The small molecule below binds the protein below.
Small molecule (SMILES): Nc1nc2c(ncn2[C@@H]2O[C@H](CO[P](=O)(O)O[P](=O)(O)NP(=O)(O)O)[C@@H](O)[C@H]2O)c(=O)[nH]1

Binding-site contacts:
Ligand atom PB contacts residue MG1 of chain 1.K at 3.2 Å.
Ligand atom O6 contacts residue LYS120 of chain 1.B at 3.6 Å.
Ligand atom C8 contacts residue CYS21 of chain 1.B at 3.5 Å (hydrophobic).
Ligand atom N1 contacts residue LYS151 of chain 1.B at 3.6 Å.
Ligand atom O2G contacts residue MG1 of chain 1.K at 2.0 Å.
Ligand atom O3G contacts residue LYS19 of chain 1.B at 2.6 Å (salt-bridge).
Ligand atom O1A contacts residue CYS21 of chain 1.B at 3.0 Å (h-bond).
Ligand atom O2G contacts residue THR38 of chain 1.B at 2.7 Å (h-bond).
Ligand atom O1B contacts residue GLY16 of chain 1.B at 3.5 Å (h-bond).
Ligand atom O3G contacts residue GLY64 of chain 1.B at 2.9 Å (h-bond).
Ligand atom N2 contacts residue VAL123 of chain 1.B at 3.4 Å.
Ligand atom O1B contacts residue LYS19 of chain 1.B at 2.8 Å (salt-bridge).
Ligand atom O2B contacts residue THR20 of chain 1.B at 2.9 Å (h-bond).
Ligand atom O1B contacts residue GLY18 of chain 1.B at 3.1 Å (h-bond).
Ligand atom N1 contacts residue ASP122 of chain 1.B at 2.7 Å (salt-bridge).
Ligand atom O1B contacts residue VAL17 of chain 1.B at 3.4 Å (h-bond).
Ligand atom O1A contacts residue GLY18 of chain 1.B at 3.3 Å.
Ligand atom O6 contacts residue ALA150 of chain 1.B at 2.9 Å (h-bond).
Ligand atom O1G contacts residue SER15 of chain 1.B at 2.5 Å (h-bond).
Ligand atom N3B contacts residue MG1 of chain 1.K at 3.5 Å.
Ligand atom O3A contacts residue GLY18 of chain 1.B at 3.1 Å (h-bond).
Ligand atom PG contacts residue MG1 of chain 1.K at 3.1 Å.
Ligand atom N3B contacts residue GLY16 of chain 1.B at 3.0 Å (h-bond).
Ligand atom O6 contacts residue ASP122 of chain 1.B at 3.4 Å (salt-bridge).
Ligand atom O1G contacts residue SER37 of chain 1.B at 2.6 Å (h-bond).
Ligand atom PG contacts residue SER15 of chain 1.B at 3.6 Å.
Ligand atom O2B contacts residue MG1 of chain 1.K at 2.0 Å.
Ligand atom O1A contacts residue THR20 of chain 1.B at 3.3 Å (h-bond).
Ligand atom O6 contacts residue ASN119 of chain 1.B at 3.5 Å (h-bond).
Ligand atom O3G contacts residue SER15 of chain 1.B at 3.5 Å.
Ligand atom O2' contacts residue PHE31 of chain 1.B at 3.5 Å.
Ligand atom O6 contacts residue SER149 of chain 1.B at 3.5 Å (h-bond).
Ligand atom O4' contacts residue LYS120 of chain 1.B at 3.0 Å (salt-bridge).
Ligand atom C6 contacts residue ASP122 of chain 1.B at 3.5 Å.
Ligand atom C5' contacts residue GLY16 of chain 1.B at 3.5 Å.
Ligand atom N7 contacts residue ASN119 of chain 1.B at 3.2 Å (h-bond).
Ligand atom PB contacts residue LYS19 of chain 1.B at 3.6 Å.
Ligand atom C2 contacts residue ASP122 of chain 1.B at 3.6 Å.
Ligand atom O6 contacts residue LYS151 of chain 1.B at 3.3 Å (salt-bridge).
Ligand atom N2 contacts residue ASP122 of chain 1.B at 2.9 Å (salt-bridge).

Sequence of chain 1.B:
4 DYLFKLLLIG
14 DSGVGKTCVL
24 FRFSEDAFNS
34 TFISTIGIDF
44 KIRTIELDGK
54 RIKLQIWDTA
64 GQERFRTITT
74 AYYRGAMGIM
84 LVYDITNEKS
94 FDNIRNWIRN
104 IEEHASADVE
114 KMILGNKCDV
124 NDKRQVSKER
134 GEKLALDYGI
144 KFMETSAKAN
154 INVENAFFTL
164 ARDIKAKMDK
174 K